Sequence of chain 6.A:
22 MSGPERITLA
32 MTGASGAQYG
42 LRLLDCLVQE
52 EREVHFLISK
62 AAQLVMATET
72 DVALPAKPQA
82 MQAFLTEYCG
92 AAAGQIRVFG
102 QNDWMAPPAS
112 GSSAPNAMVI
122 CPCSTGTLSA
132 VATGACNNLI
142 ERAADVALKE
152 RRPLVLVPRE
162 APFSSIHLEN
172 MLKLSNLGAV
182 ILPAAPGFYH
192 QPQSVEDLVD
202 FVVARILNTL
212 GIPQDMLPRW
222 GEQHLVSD

The small molecule below binds the protein below.
Small molecule (SMILES): C=C(C)CCOP(=O)(O)O

Binding-site contacts:
Ligand atom C5 contacts residue FNR1 of chain 12.D at 3.8 Å.
Ligand atom O contacts residue GLU161 of chain 12.A at 2.6 Å (salt-bridge).
Ligand atom O1 contacts residue TYR190 of chain 10.A at 3.8 Å.
Ligand atom C4 contacts residue TRP221 of chain 10.A at 3.6 Å (hydrophobic).
Ligand atom O2 contacts residue LYS150 of chain 6.A at 2.8 Å (salt-bridge).
Ligand atom C4 contacts residue TRP105 of chain 6.A at 3.2 Å (hydrophobic).
Ligand atom C1 contacts residue FNR1 of chain 12.D at 3.2 Å.
Ligand atom O1 contacts residue SER111 of chain 6.A at 2.9 Å (h-bond).
Ligand atom C2 contacts residue FNR1 of chain 12.D at 3.3 Å.
Ligand atom C1 contacts residue TYR190 of chain 10.A at 3.7 Å (hydrophobic).
Ligand atom P1 contacts residue GLY112 of chain 6.A at 3.9 Å.
Ligand atom O3 contacts residue TYR190 of chain 10.A at 2.7 Å (h-bond).
Ligand atom P1 contacts residue ARG160 of chain 12.A at 3.9 Å.
Ligand atom P1 contacts residue ARG143 of chain 6.A at 3.7 Å.
Ligand atom O contacts residue LYS150 of chain 6.A at 3.6 Å (salt-bridge).
Ligand atom C5 contacts residue TYR190 of chain 10.A at 3.8 Å (hydrophobic).
Ligand atom C3 contacts residue FNR1 of chain 12.D at 3.5 Å.
Ligand atom P1 contacts residue GLU161 of chain 12.A at 3.7 Å.
Ligand atom C5 contacts residue SER111 of chain 6.A at 3.6 Å.
Ligand atom C3 contacts residue SER111 of chain 6.A at 3.6 Å.
Ligand atom O3 contacts residue ARG160 of chain 12.A at 3.0 Å (salt-bridge).
Ligand atom C2 contacts residue SER111 of chain 6.A at 3.7 Å.
Ligand atom O3 contacts residue ARG206 of chain 10.A at 2.8 Å (salt-bridge).
Ligand atom C1 contacts residue ARG143 of chain 6.A at 3.6 Å.
Ligand atom P1 contacts residue SER111 of chain 6.A at 3.7 Å.
Ligand atom O1 contacts residue ARG143 of chain 6.A at 3.5 Å (salt-bridge).
Ligand atom C2 contacts residue ARG143 of chain 6.A at 3.6 Å.
Ligand atom P1 contacts residue TYR190 of chain 10.A at 3.8 Å.
Ligand atom O2 contacts residue GLU161 of chain 12.A at 3.9 Å.
Ligand atom C4 contacts residue FNR1 of chain 12.D at 3.9 Å.
Ligand atom O2 contacts residue ARG206 of chain 10.A at 2.9 Å (salt-bridge).
Ligand atom O2 contacts residue SER111 of chain 6.A at 3.6 Å (h-bond).
Ligand atom O contacts residue ARG143 of chain 6.A at 2.9 Å (salt-bridge).
Ligand atom C5 contacts residue TRP221 of chain 10.A at 3.8 Å (hydrophobic).
Ligand atom C2 contacts residue ALA110 of chain 6.A at 3.5 Å (hydrophobic).
Ligand atom P1 contacts residue LYS150 of chain 6.A at 3.8 Å.
Ligand atom O1 contacts residue GLY112 of chain 6.A at 3.9 Å.
Ligand atom P1 contacts residue ARG206 of chain 10.A at 3.7 Å.
Ligand atom O contacts residue ARG160 of chain 12.A at 3.6 Å (salt-bridge).
Ligand atom O2 contacts residue GLY112 of chain 6.A at 2.7 Å (h-bond).

Sequence of chain 12.A:
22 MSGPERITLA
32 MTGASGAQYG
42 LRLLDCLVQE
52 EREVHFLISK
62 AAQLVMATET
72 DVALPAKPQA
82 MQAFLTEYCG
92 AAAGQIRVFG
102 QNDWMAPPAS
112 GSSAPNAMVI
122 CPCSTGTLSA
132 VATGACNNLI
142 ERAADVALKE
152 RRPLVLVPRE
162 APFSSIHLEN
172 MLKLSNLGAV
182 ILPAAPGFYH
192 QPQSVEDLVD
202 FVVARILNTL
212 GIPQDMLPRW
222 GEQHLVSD

Sequence of chain 10.A:
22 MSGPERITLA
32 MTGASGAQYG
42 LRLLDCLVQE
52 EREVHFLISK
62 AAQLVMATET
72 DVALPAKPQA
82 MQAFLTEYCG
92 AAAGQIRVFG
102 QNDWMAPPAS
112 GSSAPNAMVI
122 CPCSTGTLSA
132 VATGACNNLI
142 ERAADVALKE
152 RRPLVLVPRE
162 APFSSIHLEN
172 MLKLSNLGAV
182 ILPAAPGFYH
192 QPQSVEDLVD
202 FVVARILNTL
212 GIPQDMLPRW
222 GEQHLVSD